The protein below binds the small molecule below.
Small molecule (SMILES): CC(=O)N[C@@H]1[C@@H](O)[C@H](O)[C@@H](CO)O[C@H]1O

Binding-site contacts:
Ligand atom O6 contacts residue ILE373 of chain 1.C at 4.0 Å.
Ligand atom C1 contacts residue ASN368 of chain 1.C at 1.4 Å.
Ligand atom O7 contacts residue NAG1 of chain 1.M at 4.4 Å.
Ligand atom C8 contacts residue ASN368 of chain 1.C at 3.8 Å.
Ligand atom C7 contacts residue GLY369 of chain 1.C at 4.4 Å.
Ligand atom O7 contacts residue ASN368 of chain 1.C at 3.3 Å (h-bond).
Ligand atom C1 contacts residue THR370 of chain 1.C at 4.3 Å.
Ligand atom C2 contacts residue NAG1 of chain 1.M at 4.5 Å.
Ligand atom C8 contacts residue GLY369 of chain 1.C at 4.2 Å.
Ligand atom O5 contacts residue NAG1 of chain 1.M at 3.6 Å.
Ligand atom C5 contacts residue ILE373 of chain 1.C at 4.2 Å (hydrophobic).
Ligand atom C6 contacts residue ILE373 of chain 1.C at 3.8 Å (hydrophobic).
Ligand atom O5 contacts residue ASN368 of chain 1.C at 2.4 Å (h-bond).
Ligand atom N2 contacts residue GLY369 of chain 1.C at 3.8 Å.
Ligand atom C1 contacts residue NAG1 of chain 1.M at 3.8 Å.
Ligand atom C2 contacts residue ASN368 of chain 1.C at 2.5 Å.
Ligand atom C3 contacts residue ASN368 of chain 1.C at 3.8 Å.
Ligand atom C5 contacts residue ASN368 of chain 1.C at 3.7 Å.
Ligand atom C7 contacts residue ASN368 of chain 1.C at 3.2 Å.
Ligand atom C1 contacts residue GLY369 of chain 1.C at 4.3 Å.
Ligand atom C4 contacts residue ASN368 of chain 1.C at 4.2 Å.
Ligand atom N2 contacts residue ASN368 of chain 1.C at 2.9 Å (h-bond).
Ligand atom O5 contacts residue ILE373 of chain 1.C at 3.8 Å.

Sequence of chain 1.C:
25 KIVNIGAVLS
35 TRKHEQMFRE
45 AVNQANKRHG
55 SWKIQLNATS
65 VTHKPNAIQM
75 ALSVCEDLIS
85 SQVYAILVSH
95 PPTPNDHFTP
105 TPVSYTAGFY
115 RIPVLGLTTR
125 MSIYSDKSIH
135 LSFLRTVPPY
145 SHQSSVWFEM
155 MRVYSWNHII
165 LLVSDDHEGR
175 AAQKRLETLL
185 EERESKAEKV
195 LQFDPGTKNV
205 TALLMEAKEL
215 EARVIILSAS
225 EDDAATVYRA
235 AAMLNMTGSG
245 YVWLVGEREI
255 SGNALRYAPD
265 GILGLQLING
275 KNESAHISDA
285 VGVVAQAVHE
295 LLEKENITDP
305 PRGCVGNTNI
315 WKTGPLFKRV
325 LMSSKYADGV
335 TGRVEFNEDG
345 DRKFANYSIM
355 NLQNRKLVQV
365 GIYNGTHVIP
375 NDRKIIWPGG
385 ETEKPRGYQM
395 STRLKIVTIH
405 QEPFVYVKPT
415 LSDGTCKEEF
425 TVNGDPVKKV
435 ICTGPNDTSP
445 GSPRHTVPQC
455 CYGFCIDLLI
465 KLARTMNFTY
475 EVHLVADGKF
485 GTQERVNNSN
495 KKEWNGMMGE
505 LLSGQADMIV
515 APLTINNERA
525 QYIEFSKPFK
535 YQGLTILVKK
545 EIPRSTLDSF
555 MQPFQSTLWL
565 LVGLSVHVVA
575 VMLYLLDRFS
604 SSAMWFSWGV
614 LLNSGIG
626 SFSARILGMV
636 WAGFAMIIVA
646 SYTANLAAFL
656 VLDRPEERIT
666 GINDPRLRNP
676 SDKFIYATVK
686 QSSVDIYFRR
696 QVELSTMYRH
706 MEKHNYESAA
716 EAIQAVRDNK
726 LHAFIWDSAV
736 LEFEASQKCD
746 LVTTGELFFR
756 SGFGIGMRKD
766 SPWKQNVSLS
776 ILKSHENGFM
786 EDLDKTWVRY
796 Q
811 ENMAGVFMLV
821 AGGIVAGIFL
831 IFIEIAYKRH